Sequence of chain 2.E:
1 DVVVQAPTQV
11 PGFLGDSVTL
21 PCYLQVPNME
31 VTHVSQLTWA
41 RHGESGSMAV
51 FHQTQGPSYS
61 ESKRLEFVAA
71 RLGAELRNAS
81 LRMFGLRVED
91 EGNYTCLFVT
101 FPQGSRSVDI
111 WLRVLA

This protein binds this small molecule.
Small molecule (SMILES): CC(=O)N[C@H]1[C@H](O[C@H]2[C@H](O)[C@@H](NC(C)=O)CO[C@@H]2CO)O[C@H](CO)[C@@H](O[C@@H]2O[C@H](CO)[C@@H](O)[C@H](O)[C@@H]2O)[C@@H]1O

Binding-site contacts:
Ligand atom C6 contacts residue ASN78 of chain 2.E at 4.5 Å.
Ligand atom O6 contacts residue ALA69 of chain 2.E at 4.0 Å.
Ligand atom O6 contacts residue VAL68 of chain 2.E at 3.8 Å.
Ligand atom C2 contacts residue ASN78 of chain 2.E at 2.7 Å.
Ligand atom O5 contacts residue SER80 of chain 2.E at 4.1 Å.
Ligand atom C3 contacts residue ASN78 of chain 2.E at 4.0 Å.
Ligand atom C8 contacts residue TYR23 of chain 2.E at 3.3 Å (hydrophobic).
Ligand atom C5 contacts residue ASN78 of chain 2.E at 3.5 Å.
Ligand atom O5 contacts residue ALA69 of chain 2.E at 3.5 Å.
Ligand atom C5 contacts residue VAL68 of chain 2.E at 4.4 Å (hydrophobic).
Ligand atom C7 contacts residue TYR23 of chain 2.E at 4.0 Å (hydrophobic).
Ligand atom N2 contacts residue ASN78 of chain 2.E at 3.2 Å (h-bond).
Ligand atom C7 contacts residue ASN78 of chain 2.E at 3.9 Å.
Ligand atom C6 contacts residue ALA69 of chain 2.E at 4.1 Å (hydrophobic).
Ligand atom C1 contacts residue SER80 of chain 2.E at 3.8 Å.
Ligand atom C4 contacts residue ASN78 of chain 2.E at 4.2 Å.
Ligand atom C5 contacts residue SER80 of chain 2.E at 4.0 Å.
Ligand atom C1 contacts residue ALA69 of chain 2.E at 4.3 Å (hydrophobic).
Ligand atom O7 contacts residue ASN78 of chain 2.E at 4.0 Å.
Ligand atom C6 contacts residue VAL68 of chain 2.E at 3.1 Å (hydrophobic).
Ligand atom O5 contacts residue ASN78 of chain 2.E at 2.2 Å (h-bond).
Ligand atom C1 contacts residue ASN78 of chain 2.E at 1.4 Å.
Ligand atom C5 contacts residue ALA69 of chain 2.E at 4.4 Å (hydrophobic).
Ligand atom O7 contacts residue TYR23 of chain 2.E at 4.2 Å.